Binding-site contacts:
Ligand atom C4 contacts residue CYS143 of chain 1.A at 3.3 Å (hydrophobic).
Ligand atom O3 contacts residue GLU164 of chain 1.A at 2.8 Å (salt-bridge).
Ligand atom F3 contacts residue THR188 of chain 1.A at 3.2 Å.
Ligand atom F2 contacts residue PRO166 of chain 1.A at 3.8 Å.
Ligand atom C22 contacts residue GLU164 of chain 1.A at 3.5 Å.
Ligand atom N5 contacts residue GLY141 of chain 1.A at 3.4 Å (h-bond).
Ligand atom N5 contacts residue SER142 of chain 1.A at 3.6 Å (h-bond).
Ligand atom C3 contacts residue CYS143 of chain 1.A at 1.8 Å (hydrophobic).
Ligand atom C22 contacts residue MET163 of chain 1.A at 3.6 Å (hydrophobic).
Ligand atom O1 contacts residue GLU164 of chain 1.A at 3.5 Å.
Ligand atom C10 contacts residue GLN187 of chain 1.A at 3.5 Å.
Ligand atom C19 contacts residue MET163 of chain 1.A at 3.5 Å (hydrophobic).
Ligand atom N5 contacts residue CYS143 of chain 1.A at 2.8 Å (h-bond).
Ligand atom N4 contacts residue GLU164 of chain 1.A at 2.9 Å (salt-bridge).
Ligand atom N2 contacts residue GLU164 of chain 1.A at 3.2 Å (salt-bridge).
Ligand atom C6 contacts residue ASN140 of chain 1.A at 3.4 Å.
Ligand atom O1 contacts residue HIS170 of chain 1.A at 3.6 Å.
Ligand atom F3 contacts residue GLN190 of chain 1.A at 3.4 Å.
Ligand atom N1 contacts residue HIS162 of chain 1.A at 2.7 Å (h-bond).
Ligand atom O3 contacts residue MET163 of chain 1.A at 3.3 Å.
Ligand atom C7 contacts residue ASN140 of chain 1.A at 3.5 Å.
Ligand atom F2 contacts residue GLU164 of chain 1.A at 3.2 Å.
Ligand atom C20 contacts residue HIS39 of chain 1.A at 3.6 Å.
Ligand atom C21 contacts residue GLU164 of chain 1.A at 3.7 Å.
Ligand atom N1 contacts residue CYS143 of chain 1.A at 3.0 Å (h-bond).
Ligand atom C1 contacts residue HIS162 of chain 1.A at 3.5 Å.
Ligand atom C2 contacts residue HIS162 of chain 1.A at 3.7 Å.
Ligand atom N2 contacts residue PHE138 of chain 1.A at 3.5 Å (h-bond).
Ligand atom O1 contacts residue PHE138 of chain 1.A at 3.4 Å.
Ligand atom O1 contacts residue HIS161 of chain 1.A at 2.7 Å (h-bond).
Ligand atom C2 contacts residue CYS143 of chain 1.A at 2.7 Å (hydrophobic).
Ligand atom C8 contacts residue GLU164 of chain 1.A at 3.5 Å.
Ligand atom F1 contacts residue LEU165 of chain 1.A at 3.4 Å.
Ligand atom C16 contacts residue GLU164 of chain 1.A at 3.7 Å.
Ligand atom O4 contacts residue GLN187 of chain 1.A at 3.4 Å.
Ligand atom F1 contacts residue GLU164 of chain 1.A at 3.1 Å.
Ligand atom F1 contacts residue MET163 of chain 1.A at 2.9 Å.
Ligand atom C9 contacts residue HIS162 of chain 1.A at 3.4 Å.
Ligand atom C19 contacts residue ARG186 of chain 1.A at 3.6 Å.
Ligand atom F3 contacts residue MET163 of chain 1.A at 3.5 Å.

A protein and the small-molecule ligand that binds it are described below.
Small molecule (SMILES): [H]/N=C/[C@H](C[C@@H]1CCNC1=O)NC(=O)[C@@H]1[C@@H]2[C@H](CN1C(=O)[C@@H](NC(=O)C(F)(F)F)C(C)(C)C)C2(C)C

Sequence of chain 1.A:
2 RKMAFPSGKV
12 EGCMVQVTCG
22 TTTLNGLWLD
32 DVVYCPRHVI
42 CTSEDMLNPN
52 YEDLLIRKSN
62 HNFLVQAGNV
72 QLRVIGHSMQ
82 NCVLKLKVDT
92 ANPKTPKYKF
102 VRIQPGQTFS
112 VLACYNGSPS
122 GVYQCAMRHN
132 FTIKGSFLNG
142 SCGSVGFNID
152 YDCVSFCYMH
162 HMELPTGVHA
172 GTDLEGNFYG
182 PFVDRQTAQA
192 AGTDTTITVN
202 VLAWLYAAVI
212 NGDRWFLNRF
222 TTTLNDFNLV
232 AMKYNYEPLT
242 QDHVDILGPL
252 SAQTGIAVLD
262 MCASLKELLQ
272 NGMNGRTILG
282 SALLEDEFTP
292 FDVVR